Binding-site contacts:
Ligand atom C13 contacts residue TYR47 of chain 1.B at 3.6 Å (hydrophobic).
Ligand atom C28 contacts residue ALA200 of chain 1.B at 3.5 Å (hydrophobic).
Ligand atom C2 contacts residue TRP50 of chain 1.B at 3.9 Å (hydrophobic).
Ligand atom CL21 contacts residue VAL225 of chain 1.B at 3.6 Å.
Ligand atom C3 contacts residue TYR47 of chain 1.B at 3.5 Å (hydrophobic).
Ligand atom N23 contacts residue SER226 of chain 1.B at 2.9 Å (h-bond).
Ligand atom CL21 contacts residue PHE239 of chain 1.B at 3.3 Å.
Ligand atom C24 contacts residue SER205 of chain 1.B at 3.3 Å.
Ligand atom C28 contacts residue ASP199 of chain 1.B at 3.8 Å.
Ligand atom N23 contacts residue TRP227 of chain 1.B at 3.7 Å.
Ligand atom O32 contacts residue GLY228 of chain 1.B at 3.0 Å (h-bond).
Ligand atom C29 contacts residue ALA200 of chain 1.B at 3.9 Å (hydrophobic).
Ligand atom C29 contacts residue TRP227 of chain 1.B at 3.5 Å (hydrophobic).
Ligand atom C30 contacts residue SER226 of chain 1.B at 3.8 Å.
Ligand atom C7 contacts residue SER226 of chain 1.B at 3.7 Å.
Ligand atom CL21 contacts residue TRP227 of chain 1.B at 3.4 Å.
Ligand atom C1 contacts residue HIS43 of chain 1.B at 3.9 Å.
Ligand atom C18 contacts residue TRP227 of chain 1.B at 3.7 Å (hydrophobic).
Ligand atom C3 contacts residue TRP50 of chain 1.B at 3.5 Å (hydrophobic).
Ligand atom C1 contacts residue SER226 of chain 1.B at 3.6 Å.
Ligand atom N2 contacts residue GLY228 of chain 1.B at 2.8 Å (h-bond).
Ligand atom C14 contacts residue GLY228 of chain 1.B at 3.8 Å.
Ligand atom O32 contacts residue TRP227 of chain 1.B at 3.1 Å.
Ligand atom CL21 contacts residue SER226 of chain 1.B at 3.9 Å.
Ligand atom C29 contacts residue VAL225 of chain 1.B at 3.9 Å (hydrophobic).
Ligand atom N23 contacts residue SER205 of chain 1.B at 3.5 Å (h-bond).
Ligand atom C29 contacts residue GLY228 of chain 1.B at 3.8 Å.
Ligand atom C27 contacts residue GLY230 of chain 1.B at 3.6 Å.
Ligand atom C28 contacts residue GLY228 of chain 1.B at 3.9 Å.
Ligand atom C4 contacts residue TRP50 of chain 1.B at 3.6 Å (hydrophobic).
Ligand atom C2 contacts residue HIS43 of chain 1.B at 3.3 Å.
Ligand atom C4 contacts residue TYR47 of chain 1.B at 3.6 Å (hydrophobic).
Ligand atom C28 contacts residue TRP227 of chain 1.B at 3.9 Å (hydrophobic).
Ligand atom C30 contacts residue VAL225 of chain 1.B at 3.6 Å (hydrophobic).
Ligand atom CL21 contacts residue GLY238 of chain 1.B at 3.7 Å.
Ligand atom C27 contacts residue ALA200 of chain 1.B at 3.4 Å (hydrophobic).
Ligand atom C15 contacts residue GLY228 of chain 1.B at 3.7 Å.
Ligand atom C30 contacts residue TRP227 of chain 1.B at 3.5 Å (hydrophobic).
Ligand atom C14 contacts residue TRP227 of chain 1.B at 3.7 Å (hydrophobic).
Ligand atom N23 contacts residue HIS43 of chain 1.B at 3.8 Å.

A protein and the small-molecule ligand that binds it are described below.
Small molecule (SMILES): CC(C)C[C@@H](N)C(=O)N1CCC[C@H]1C(=O)NCc1cccc(Cl)c1

Sequence of chain 1.B:
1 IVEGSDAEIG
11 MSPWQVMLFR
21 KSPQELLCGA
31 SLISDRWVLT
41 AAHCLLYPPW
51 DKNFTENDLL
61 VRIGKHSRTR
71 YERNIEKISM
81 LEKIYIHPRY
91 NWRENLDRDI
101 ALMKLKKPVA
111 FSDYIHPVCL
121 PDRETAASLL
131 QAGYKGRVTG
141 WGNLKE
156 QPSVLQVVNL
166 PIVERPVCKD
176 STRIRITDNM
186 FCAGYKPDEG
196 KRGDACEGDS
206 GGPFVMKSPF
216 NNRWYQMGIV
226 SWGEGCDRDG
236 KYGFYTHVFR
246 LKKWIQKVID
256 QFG